Sequence of chain 1.A:
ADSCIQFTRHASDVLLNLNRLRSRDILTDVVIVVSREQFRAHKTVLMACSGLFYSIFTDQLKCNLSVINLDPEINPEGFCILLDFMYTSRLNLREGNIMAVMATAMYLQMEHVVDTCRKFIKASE

This small molecule binds to this protein.
Small molecule (SMILES): CC[C@H](C)[C@H](NC(=O)[C@@H](NC(=O)[C@H](CC1=c2ccccc2=NC1)NC(C)=O)C(C)C)C(=O)N1CCC[C@H]1C(N)=O

Binding-site contacts:
Ligand atom O contacts residue PHE10 of chain 1.A at 3.4 Å.
Ligand atom N contacts residue EDO1 of chain 1.L at 3.6 Å.
Ligand atom O contacts residue ILE8 of chain 1.A at 3.5 Å.
Ligand atom CH2 contacts residue PHE88 of chain 2.A at 3.5 Å (hydrophobic).
Ligand atom CE3 contacts residue ILE8 of chain 1.A at 3.5 Å (hydrophobic).
Ligand atom CZ2 contacts residue HIS115 of chain 2.A at 3.6 Å.
Ligand atom CG contacts residue CYS7 of chain 1.A at 3.8 Å (hydrophobic).
Ligand atom NE1 contacts residue PHE10 of chain 1.A at 3.4 Å.
Ligand atom NE1 contacts residue HIS115 of chain 2.A at 3.4 Å (h-bond).
Ligand atom CA contacts residue EDO1 of chain 1.L at 3.7 Å.
Ligand atom CG contacts residue ARG93 of chain 2.A at 3.7 Å.
Ligand atom O contacts residue GLN9 of chain 1.A at 3.8 Å.
Ligand atom CB contacts residue EDO1 of chain 1.L at 3.4 Å.
Ligand atom O contacts residue GLN9 of chain 1.A at 2.9 Å (h-bond).
Ligand atom CG2 contacts residue GLN9 of chain 1.A at 3.7 Å.
Ligand atom O contacts residue EDO1 of chain 1.L at 3.6 Å.
Ligand atom NE1 contacts residue THR119 of chain 2.A at 3.5 Å.
Ligand atom C contacts residue EDO1 of chain 1.L at 3.7 Å.
Ligand atom CE3 contacts residue PHE10 of chain 1.A at 3.6 Å (hydrophobic).
Ligand atom C contacts residue EDO1 of chain 1.L at 3.6 Å.
Ligand atom O contacts residue THR11 of chain 1.A at 3.0 Å (h-bond).
Ligand atom CD1 contacts residue PHE10 of chain 1.A at 3.8 Å (hydrophobic).
Ligand atom CE2 contacts residue HIS115 of chain 2.A at 3.8 Å.
Ligand atom C contacts residue GLN9 of chain 1.A at 3.5 Å.
Ligand atom CE3 contacts residue GLN9 of chain 1.A at 3.5 Å.
Ligand atom N contacts residue GLN9 of chain 1.A at 2.8 Å (h-bond).
Ligand atom CB contacts residue ARG93 of chain 2.A at 3.8 Å.
Ligand atom CZ2 contacts residue THR119 of chain 2.A at 3.7 Å.
Ligand atom CD contacts residue CYS7 of chain 1.A at 3.3 Å (hydrophobic).
Ligand atom CD1 contacts residue THR119 of chain 2.A at 3.8 Å.
Ligand atom CD1 contacts residue EDO1 of chain 1.L at 3.8 Å.
Ligand atom CE2 contacts residue THR119 of chain 2.A at 3.7 Å.
Ligand atom CG1 contacts residue THR11 of chain 1.A at 3.6 Å.
Ligand atom CB contacts residue GLN9 of chain 1.A at 3.6 Å.
Ligand atom CD2 contacts residue PHE10 of chain 1.A at 3.8 Å (hydrophobic).
Ligand atom CA contacts residue GLN9 of chain 1.A at 3.2 Å.
Ligand atom CE2 contacts residue PHE10 of chain 1.A at 3.4 Å (hydrophobic).
Ligand atom CH2 contacts residue PHE10 of chain 1.A at 3.8 Å (hydrophobic).
Ligand atom CZ3 contacts residue PHE10 of chain 1.A at 3.7 Å (hydrophobic).
Ligand atom C contacts residue PHE10 of chain 1.A at 3.7 Å (hydrophobic).

Sequence of chain 2.A:
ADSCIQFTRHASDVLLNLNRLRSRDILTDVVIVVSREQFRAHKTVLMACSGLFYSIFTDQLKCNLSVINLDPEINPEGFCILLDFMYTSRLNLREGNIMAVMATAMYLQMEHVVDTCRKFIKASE